This small molecule binds to this protein.
Small molecule (SMILES): CSCC[C@H](NC(=O)[C@H](CC(C)C)NC(=O)[C@H](C)NC(=O)[C@H](CCCN=C(N)N)NC(=O)[C@H](Cc1ccc(O)cc1)NC(=O)[C@@H](N)Cc1ccccc1)C(=O)O

Binding-site contacts:
Ligand atom O contacts residue TRP307 of chain 1.A at 3.0 Å.
Ligand atom CD1 contacts residue VAL308 of chain 1.A at 3.7 Å (hydrophobic).
Ligand atom CD1 contacts residue VAL287 of chain 1.A at 3.7 Å (hydrophobic).
Ligand atom CB contacts residue VAL308 of chain 1.A at 3.8 Å (hydrophobic).
Ligand atom O contacts residue VAL308 of chain 1.A at 3.9 Å.
Ligand atom CE2 contacts residue ARG309 of chain 1.A at 3.5 Å.
Ligand atom CA contacts residue LYS306 of chain 1.A at 3.4 Å.
Ligand atom OH contacts residue ASP62 of chain 1.A at 2.5 Å (salt-bridge).
Ligand atom C contacts residue LYS306 of chain 1.A at 3.4 Å.
Ligand atom CE1 contacts residue ARG309 of chain 1.A at 3.4 Å.
Ligand atom CB contacts residue TRP307 of chain 1.A at 3.9 Å (hydrophobic).
Ligand atom OH contacts residue LYS89 of chain 1.A at 3.1 Å (salt-bridge).
Ligand atom CD2 contacts residue ARG309 of chain 1.A at 3.8 Å.
Ligand atom CB contacts residue LYS306 of chain 1.A at 3.7 Å.
Ligand atom CZ contacts residue ASP62 of chain 1.A at 3.1 Å.
Ligand atom O contacts residue LYS306 of chain 1.A at 3.3 Å.
Ligand atom C contacts residue TRP307 of chain 1.A at 3.8 Å (hydrophobic).
Ligand atom OH contacts residue PHE60 of chain 1.A at 3.8 Å.
Ligand atom CZ contacts residue ARG309 of chain 1.A at 3.2 Å.
Ligand atom O contacts residue VAL308 of chain 1.A at 2.6 Å (h-bond).
Ligand atom CE2 contacts residue PHE60 of chain 1.A at 3.8 Å (hydrophobic).
Ligand atom CE1 contacts residue LEU61 of chain 1.A at 3.6 Å (hydrophobic).
Ligand atom CD2 contacts residue LEU290 of chain 1.A at 3.7 Å (hydrophobic).
Ligand atom CE1 contacts residue PHE60 of chain 1.A at 3.8 Å (hydrophobic).
Ligand atom N contacts residue VAL308 of chain 1.A at 2.6 Å (h-bond).
Ligand atom C contacts residue VAL308 of chain 1.A at 3.8 Å (hydrophobic).
Ligand atom N contacts residue TRP307 of chain 1.A at 3.7 Å.
Ligand atom CZ contacts residue PHE60 of chain 1.A at 3.8 Å (hydrophobic).
Ligand atom CA contacts residue VAL308 of chain 1.A at 3.4 Å (hydrophobic).
Ligand atom CD1 contacts residue TRP307 of chain 1.A at 3.7 Å (hydrophobic).
Ligand atom CA contacts residue LYS306 of chain 1.A at 3.6 Å.
Ligand atom O contacts residue ARG309 of chain 1.A at 3.8 Å.
Ligand atom N contacts residue LYS306 of chain 1.A at 2.6 Å (salt-bridge).
Ligand atom OH contacts residue ARG309 of chain 1.A at 3.1 Å (salt-bridge).
Ligand atom CA contacts residue VAL308 of chain 1.A at 3.6 Å (hydrophobic).
Ligand atom CA contacts residue TRP307 of chain 1.A at 3.8 Å (hydrophobic).
Ligand atom CE1 contacts residue ASP62 of chain 1.A at 3.1 Å.
Ligand atom CD1 contacts residue ARG309 of chain 1.A at 3.3 Å.
Ligand atom CD1 contacts residue VAL308 of chain 1.A at 3.7 Å (hydrophobic).
Ligand atom C contacts residue VAL308 of chain 1.A at 3.4 Å (hydrophobic).

Sequence of chain 1.A:
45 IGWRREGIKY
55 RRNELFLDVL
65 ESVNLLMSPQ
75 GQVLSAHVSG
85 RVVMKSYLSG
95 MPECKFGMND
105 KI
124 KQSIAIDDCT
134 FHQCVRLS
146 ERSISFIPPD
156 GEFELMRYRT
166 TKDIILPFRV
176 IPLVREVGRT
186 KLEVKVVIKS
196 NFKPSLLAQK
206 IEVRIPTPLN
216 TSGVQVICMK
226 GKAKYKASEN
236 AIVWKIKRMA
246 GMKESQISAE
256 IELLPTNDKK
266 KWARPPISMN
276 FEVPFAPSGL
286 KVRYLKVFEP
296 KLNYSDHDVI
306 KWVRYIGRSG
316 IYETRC